The protein below binds the small molecule below.
Small molecule (SMILES): N#Cc1c(N)nc2ccccc2c1O[C@@H]1C=CCCC1

Binding-site contacts:
Ligand atom C16 contacts residue LEU229 of chain 1.C at 3.8 Å (hydrophobic).
Ligand atom C12 contacts residue PHE283 of chain 1.C at 4.1 Å (hydrophobic).
Ligand atom C7 contacts residue PHE283 of chain 1.C at 3.7 Å (hydrophobic).
Ligand atom N11 contacts residue VAL232 of chain 1.C at 3.9 Å.
Ligand atom C9 contacts residue PHE283 of chain 1.C at 3.6 Å (hydrophobic).
Ligand atom C4 contacts residue MET267 of chain 1.C at 3.8 Å (hydrophobic).
Ligand atom C6 contacts residue PHE250 of chain 1.C at 3.9 Å (hydrophobic).
Ligand atom N11 contacts residue GLN280 of chain 1.C at 3.5 Å (h-bond).
Ligand atom C6 contacts residue PHE283 of chain 1.C at 3.5 Å (hydrophobic).
Ligand atom C2 contacts residue PHE250 of chain 1.C at 4.0 Å (hydrophobic).
Ligand atom C4 contacts residue PHE250 of chain 1.C at 4.0 Å (hydrophobic).
Ligand atom C19 contacts residue PHE250 of chain 1.C at 3.9 Å (hydrophobic).
Ligand atom C10 contacts residue PHE283 of chain 1.C at 3.8 Å (hydrophobic).
Ligand atom C4 contacts residue GLN280 of chain 1.C at 3.7 Å.
Ligand atom C18 contacts residue HIS79 of chain 1.C at 4.0 Å.
Ligand atom C1 contacts residue GLN280 of chain 1.C at 3.8 Å.
Ligand atom C2 contacts residue PHE283 of chain 1.C at 3.4 Å (hydrophobic).
Ligand atom C12 contacts residue ILE246 of chain 1.C at 3.6 Å (hydrophobic).
Ligand atom N11 contacts residue ILE246 of chain 1.C at 3.4 Å.
Ligand atom C7 contacts residue GLN280 of chain 1.C at 3.9 Å.
Ligand atom O14 contacts residue PHE283 of chain 1.C at 3.7 Å.
Ligand atom N3 contacts residue GLN280 of chain 1.C at 2.9 Å (h-bond).
Ligand atom C1 contacts residue PHE283 of chain 1.C at 3.5 Å (hydrophobic).
Ligand atom C8 contacts residue MET267 of chain 1.C at 3.1 Å (hydrophobic).
Ligand atom C20 contacts residue PHE250 of chain 1.C at 4.0 Å (hydrophobic).
Ligand atom C1 contacts residue PHE250 of chain 1.C at 4.1 Å (hydrophobic).
Ligand atom C10 contacts residue MET267 of chain 1.C at 3.8 Å (hydrophobic).
Ligand atom N3 contacts residue PHE283 of chain 1.C at 3.6 Å.
Ligand atom N13 contacts residue VAL232 of chain 1.C at 4.0 Å.
Ligand atom C9 contacts residue ILE246 of chain 1.C at 4.1 Å (hydrophobic).
Ligand atom C8 contacts residue PHE283 of chain 1.C at 3.7 Å (hydrophobic).
Ligand atom C10 contacts residue PHE250 of chain 1.C at 4.1 Å (hydrophobic).
Ligand atom N13 contacts residue SER231 of chain 1.C at 3.3 Å (h-bond).
Ligand atom C4 contacts residue PHE283 of chain 1.C at 3.6 Å (hydrophobic).
Ligand atom N13 contacts residue TYR78 of chain 1.C at 4.0 Å.
Ligand atom C20 contacts residue ILE246 of chain 1.C at 3.9 Å (hydrophobic).
Ligand atom C7 contacts residue ILE246 of chain 1.C at 4.0 Å (hydrophobic).
Ligand atom C19 contacts residue HIS79 of chain 1.C at 3.6 Å.
Ligand atom N13 contacts residue ILE246 of chain 1.C at 3.6 Å.
Ligand atom C5 contacts residue PHE283 of chain 1.C at 3.4 Å (hydrophobic).

Sequence of chain 1.C:
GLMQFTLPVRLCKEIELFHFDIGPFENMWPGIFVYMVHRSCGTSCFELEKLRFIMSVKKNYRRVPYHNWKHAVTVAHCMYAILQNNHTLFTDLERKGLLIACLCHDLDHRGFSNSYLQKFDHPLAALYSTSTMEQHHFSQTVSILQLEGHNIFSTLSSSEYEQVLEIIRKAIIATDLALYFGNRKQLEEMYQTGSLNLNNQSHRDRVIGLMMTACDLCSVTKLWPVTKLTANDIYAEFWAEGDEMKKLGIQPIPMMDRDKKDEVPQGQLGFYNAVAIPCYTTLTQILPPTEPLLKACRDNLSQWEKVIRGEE